Sequence of chain 1.B:
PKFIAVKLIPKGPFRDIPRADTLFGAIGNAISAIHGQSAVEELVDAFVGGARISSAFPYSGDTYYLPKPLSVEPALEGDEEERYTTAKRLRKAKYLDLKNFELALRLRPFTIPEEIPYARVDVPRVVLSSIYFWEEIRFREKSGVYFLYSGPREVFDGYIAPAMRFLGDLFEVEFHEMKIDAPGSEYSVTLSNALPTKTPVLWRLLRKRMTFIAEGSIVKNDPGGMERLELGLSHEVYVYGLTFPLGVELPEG

Sequence of chain 1.A:
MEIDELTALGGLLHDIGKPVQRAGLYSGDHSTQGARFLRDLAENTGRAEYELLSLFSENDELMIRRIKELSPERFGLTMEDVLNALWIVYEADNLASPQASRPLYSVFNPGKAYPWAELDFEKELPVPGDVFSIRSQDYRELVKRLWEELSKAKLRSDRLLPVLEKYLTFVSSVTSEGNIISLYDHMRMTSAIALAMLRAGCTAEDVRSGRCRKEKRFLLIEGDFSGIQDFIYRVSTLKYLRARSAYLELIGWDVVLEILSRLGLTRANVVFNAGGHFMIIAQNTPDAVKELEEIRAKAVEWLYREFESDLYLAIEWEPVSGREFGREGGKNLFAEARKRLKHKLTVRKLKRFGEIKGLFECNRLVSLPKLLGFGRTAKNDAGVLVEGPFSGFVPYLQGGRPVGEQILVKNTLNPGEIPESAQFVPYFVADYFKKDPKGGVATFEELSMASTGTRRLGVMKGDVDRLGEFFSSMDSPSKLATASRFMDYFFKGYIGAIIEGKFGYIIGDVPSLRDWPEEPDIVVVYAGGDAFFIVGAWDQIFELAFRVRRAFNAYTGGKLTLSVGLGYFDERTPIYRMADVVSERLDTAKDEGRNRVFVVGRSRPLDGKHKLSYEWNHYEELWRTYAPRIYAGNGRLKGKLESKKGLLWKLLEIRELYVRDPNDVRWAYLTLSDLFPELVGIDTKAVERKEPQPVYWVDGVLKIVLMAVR

A protein and the small-molecule ligand that binds it are described below.
Small molecule (SMILES): Nc1ncnc2c1ncn2[C@@H]1O[C@H](CO[P](=O)(O)O[C@H]2[C@@H](O)[C@H](n3cnc4c(N)ncnc43)O[C@@H]2CO[P](=O)(O)O[P](=O)(O)OP(=O)(O)O)[C@@H](O)[C@H]1O

Binding-site contacts:
Ligand atom PB contacts residue MN1 of chain 1.F at 3.2 Å.
Ligand atom C2 contacts residue LYS94 of chain 1.B at 3.4 Å.
Ligand atom O3G contacts residue LYS662 of chain 1.A at 2.6 Å (salt-bridge).
Ligand atom N1 contacts residue SER556 of chain 1.A at 3.2 Å.
Ligand atom O3B contacts residue LYS94 of chain 1.B at 3.3 Å (salt-bridge).
Ligand atom O3G contacts residue ASP535 of chain 1.A at 3.1 Å (salt-bridge).
Ligand atom C2' contacts residue A2 of chain 1.D at 3.0 Å.
Ligand atom N3 contacts residue PHE543 of chain 1.A at 3.4 Å.
Ligand atom O1A contacts residue MN1 of chain 1.E at 2.1 Å.
Ligand atom O2G contacts residue ARG666 of chain 1.A at 3.2 Å (salt-bridge).
Ligand atom N1 contacts residue ATP1 of chain 1.D at 3.1 Å (h-bond).
Ligand atom O2B contacts residue ARG538 of chain 1.A at 2.7 Å (salt-bridge).
Ligand atom O1G contacts residue ARG666 of chain 1.A at 2.8 Å (salt-bridge).
Ligand atom O2B contacts residue MN1 of chain 1.F at 3.1 Å.
Ligand atom C3' contacts residue LYS374 of chain 1.A at 3.3 Å.
Ligand atom OP1 contacts residue HIS309 of chain 1.A at 3.1 Å.
Ligand atom O2G contacts residue ARG538 of chain 1.A at 3.0 Å (salt-bridge).
Ligand atom O2G contacts residue LYS662 of chain 1.A at 3.2 Å (salt-bridge).
Ligand atom C4' contacts residue LYS381 of chain 1.A at 3.3 Å.
Ligand atom PA contacts residue MN1 of chain 1.F at 3.2 Å.
Ligand atom O2' contacts residue A2 of chain 1.D at 2.5 Å (h-bond).
Ligand atom O3' contacts residue LYS374 of chain 1.A at 2.8 Å (salt-bridge).
Ligand atom O2' contacts residue HIS309 of chain 1.A at 3.2 Å (h-bond).
Ligand atom N7 contacts residue GLY601 of chain 1.A at 3.0 Å.
Ligand atom N6 contacts residue SER556 of chain 1.A at 3.2 Å (h-bond).
Ligand atom N7 contacts residue ASP602 of chain 1.A at 3.3 Å (salt-bridge).
Ligand atom O3G contacts residue MN1 of chain 1.F at 2.5 Å.
Ligand atom OP1 contacts residue LYS374 of chain 1.A at 3.2 Å.
Ligand atom O1G contacts residue LYS94 of chain 1.B at 3.2 Å (salt-bridge).
Ligand atom O3' contacts residue HIS309 of chain 1.A at 3.1 Å (h-bond).
Ligand atom O3' contacts residue LYS381 of chain 1.A at 2.9 Å (salt-bridge).
Ligand atom N7 contacts residue ATP1 of chain 1.D at 3.3 Å (h-bond).
Ligand atom O2B contacts residue LEU539 of chain 1.A at 2.5 Å (h-bond).
Ligand atom O1A contacts residue MN1 of chain 1.F at 2.9 Å.
Ligand atom C2 contacts residue ATP1 of chain 1.D at 3.4 Å.
Ligand atom N6 contacts residue GLY601 of chain 1.A at 3.2 Å (h-bond).
Ligand atom C8 contacts residue ATP1 of chain 1.D at 2.9 Å.
Ligand atom O3A contacts residue MN1 of chain 1.F at 2.2 Å.
Ligand atom PG contacts residue LYS662 of chain 1.A at 3.3 Å.
Ligand atom N6 contacts residue LYS98 of chain 1.B at 3.1 Å.